The protein below binds the small molecule below.
Small molecule (SMILES): CC(C)C[C@H](NC(=O)[C@H](CC1=c2ccccc2=NC1)NC(=O)[C@H](C)NC(=O)[C@H](C)N)C(=O)N[C@@H](Cc1ccccc1)C(=O)N[C@@H](CCC(=O)O)C(=O)N[C@@H](C)C=O

Sequence of chain 3.A:
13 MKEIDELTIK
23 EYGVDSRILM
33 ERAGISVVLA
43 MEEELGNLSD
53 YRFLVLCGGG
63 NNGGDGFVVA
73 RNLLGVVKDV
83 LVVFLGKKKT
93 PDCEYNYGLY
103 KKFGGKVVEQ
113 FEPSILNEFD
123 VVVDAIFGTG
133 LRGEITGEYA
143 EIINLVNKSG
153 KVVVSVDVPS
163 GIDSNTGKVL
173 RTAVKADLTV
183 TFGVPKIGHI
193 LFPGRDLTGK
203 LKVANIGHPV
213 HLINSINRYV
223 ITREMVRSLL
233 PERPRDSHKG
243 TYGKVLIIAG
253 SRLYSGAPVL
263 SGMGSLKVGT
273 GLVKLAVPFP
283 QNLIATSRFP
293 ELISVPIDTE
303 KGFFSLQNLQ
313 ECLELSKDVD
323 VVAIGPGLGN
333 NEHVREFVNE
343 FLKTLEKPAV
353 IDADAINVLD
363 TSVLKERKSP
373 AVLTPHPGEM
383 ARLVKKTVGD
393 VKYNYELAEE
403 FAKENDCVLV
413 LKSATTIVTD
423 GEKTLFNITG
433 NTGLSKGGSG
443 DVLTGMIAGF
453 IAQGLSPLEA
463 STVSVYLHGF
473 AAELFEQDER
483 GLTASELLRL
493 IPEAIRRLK

Binding-site contacts:
Ligand atom CA contacts residue ASN49 of chain 7.A at 3.8 Å.
Ligand atom NE1 contacts residue ASN74 of chain 7.A at 3.0 Å (h-bond).
Ligand atom CZ2 contacts residue ARG34 of chain 3.A at 3.6 Å.
Ligand atom CZ2 contacts residue ASN207 of chain 3.A at 3.7 Å.
Ligand atom CD1 contacts residue VAL40 of chain 7.A at 3.8 Å (hydrophobic).
Ligand atom CZ contacts residue SER38 of chain 3.A at 3.4 Å.
Ligand atom NE1 contacts residue ASN207 of chain 3.A at 3.7 Å.
Ligand atom CH2 contacts residue ILE37 of chain 7.A at 3.8 Å (hydrophobic).
Ligand atom CA contacts residue VAL205 of chain 3.A at 3.3 Å (hydrophobic).
Ligand atom N contacts residue GLU44 of chain 7.A at 2.8 Å (salt-bridge).
Ligand atom O contacts residue ASN207 of chain 3.A at 2.8 Å (h-bond).
Ligand atom CE2 contacts residue ASN207 of chain 3.A at 3.5 Å.
Ligand atom CZ2 contacts residue ASN74 of chain 7.A at 3.5 Å.
Ligand atom CA contacts residue GLU44 of chain 7.A at 3.7 Å.
Ligand atom CB contacts residue GLU44 of chain 7.A at 3.2 Å.
Ligand atom O contacts residue VAL205 of chain 3.A at 3.1 Å (h-bond).
Ligand atom CH2 contacts residue ARG34 of chain 3.A at 3.4 Å.
Ligand atom O contacts residue ALA206 of chain 3.A at 3.2 Å.
Ligand atom CE2 contacts residue VAL40 of chain 7.A at 3.6 Å (hydrophobic).
Ligand atom O contacts residue VAL205 of chain 3.A at 3.5 Å (h-bond).
Ligand atom C contacts residue GLU44 of chain 7.A at 3.1 Å.
Ligand atom CA contacts residue GLU44 of chain 7.A at 3.3 Å.
Ligand atom C contacts residue VAL205 of chain 3.A at 3.6 Å (hydrophobic).
Ligand atom CE3 contacts residue LEU41 of chain 7.A at 3.9 Å (hydrophobic).
Ligand atom N contacts residue VAL205 of chain 3.A at 2.9 Å (h-bond).
Ligand atom N contacts residue ASN49 of chain 7.A at 3.5 Å (h-bond).
Ligand atom CD1 contacts residue SER38 of chain 3.A at 3.7 Å.
Ligand atom CG contacts residue VAL40 of chain 7.A at 3.6 Å (hydrophobic).
Ligand atom NE1 contacts residue VAL40 of chain 7.A at 3.8 Å.
Ligand atom N contacts residue GLU44 of chain 7.A at 2.8 Å (salt-bridge).
Ligand atom O contacts residue ASN207 of chain 3.A at 3.1 Å (h-bond).
Ligand atom CB contacts residue GLU44 of chain 7.A at 3.4 Å.
Ligand atom CD1 contacts residue ASN207 of chain 3.A at 3.5 Å.
Ligand atom CD1 contacts residue ASN74 of chain 7.A at 3.8 Å.
Ligand atom CD2 contacts residue LEU41 of chain 3.A at 3.7 Å (hydrophobic).
Ligand atom CZ contacts residue ALA42 of chain 3.A at 3.6 Å (hydrophobic).
Ligand atom CD2 contacts residue VAL40 of chain 7.A at 3.5 Å (hydrophobic).
Ligand atom CD2 contacts residue GLU45 of chain 3.A at 3.6 Å.
Ligand atom CE1 contacts residue SER38 of chain 3.A at 3.8 Å.
Ligand atom O contacts residue GLU44 of chain 7.A at 3.8 Å.

Sequence of chain 7.A:
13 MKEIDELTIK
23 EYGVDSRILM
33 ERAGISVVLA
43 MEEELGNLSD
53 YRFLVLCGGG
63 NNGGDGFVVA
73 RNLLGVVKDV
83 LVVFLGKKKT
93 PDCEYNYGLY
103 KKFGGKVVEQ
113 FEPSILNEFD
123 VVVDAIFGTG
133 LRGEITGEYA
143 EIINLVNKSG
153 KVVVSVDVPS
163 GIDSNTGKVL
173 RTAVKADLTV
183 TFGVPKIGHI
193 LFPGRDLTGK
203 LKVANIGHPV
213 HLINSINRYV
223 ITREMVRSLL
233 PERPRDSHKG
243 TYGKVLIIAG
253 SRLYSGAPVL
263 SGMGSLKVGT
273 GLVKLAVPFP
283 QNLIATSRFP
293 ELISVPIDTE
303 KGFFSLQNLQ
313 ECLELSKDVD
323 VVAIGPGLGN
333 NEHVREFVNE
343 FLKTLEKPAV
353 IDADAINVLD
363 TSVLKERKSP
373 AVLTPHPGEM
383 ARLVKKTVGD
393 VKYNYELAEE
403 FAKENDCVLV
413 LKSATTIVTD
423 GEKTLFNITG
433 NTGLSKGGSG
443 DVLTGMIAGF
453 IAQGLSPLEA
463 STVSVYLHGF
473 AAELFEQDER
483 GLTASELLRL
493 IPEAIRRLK